This protein binds this small molecule.
Small molecule (SMILES): CC(=O)N[C@@H]1[C@@H](O)[C@H](O)[C@@H](CO)O[C@H]1O

Binding-site contacts:
Ligand atom O7 contacts residue ASN69 of chain 21.F at 3.8 Å.
Ligand atom O5 contacts residue ASN69 of chain 21.F at 2.8 Å (h-bond).
Ligand atom C6 contacts residue MET33 of chain 21.F at 3.5 Å (hydrophobic).
Ligand atom O1 contacts residue MET33 of chain 21.F at 3.9 Å.
Ligand atom C2 contacts residue VAL31 of chain 21.F at 4.0 Å (hydrophobic).
Ligand atom O3 contacts residue NAG1 of chain 21.DA at 2.6 Å (h-bond).
Ligand atom C7 contacts residue SER70 of chain 21.F at 4.4 Å.
Ligand atom C3 contacts residue NAG1 of chain 21.DA at 3.7 Å.
Ligand atom C8 contacts residue SER70 of chain 21.F at 3.7 Å.
Ligand atom O4 contacts residue NAG1 of chain 21.DA at 3.0 Å.
Ligand atom O1 contacts residue ASN69 of chain 21.F at 2.1 Å (h-bond).
Ligand atom O1 contacts residue VAL31 of chain 21.F at 3.4 Å (h-bond).
Ligand atom C6 contacts residue ASN69 of chain 21.F at 4.4 Å.
Ligand atom C5 contacts residue VAL31 of chain 21.F at 4.2 Å (hydrophobic).
Ligand atom C7 contacts residue ASN69 of chain 21.F at 3.8 Å.
Ligand atom O5 contacts residue MET33 of chain 21.F at 4.2 Å.
Ligand atom C3 contacts residue VAL31 of chain 21.F at 3.0 Å (hydrophobic).
Ligand atom C6 contacts residue NAG1 of chain 21.DA at 4.3 Å.
Ligand atom C1 contacts residue ASN69 of chain 21.F at 2.7 Å.
Ligand atom O3 contacts residue VAL31 of chain 21.F at 3.6 Å.
Ligand atom C5 contacts residue NAG1 of chain 21.DA at 4.3 Å.
Ligand atom C5 contacts residue ASN69 of chain 21.F at 3.7 Å.
Ligand atom O1 contacts residue SER70 of chain 21.F at 4.2 Å.
Ligand atom C4 contacts residue NAG1 of chain 21.DA at 3.2 Å.
Ligand atom N2 contacts residue ASN69 of chain 21.F at 4.3 Å.
Ligand atom C5 contacts residue MET33 of chain 21.F at 3.7 Å (hydrophobic).
Ligand atom O4 contacts residue VAL31 of chain 21.F at 3.3 Å.
Ligand atom C6 contacts residue LEU24 of chain 21.F at 4.5 Å (hydrophobic).
Ligand atom C8 contacts residue ASN69 of chain 21.F at 3.4 Å.
Ligand atom O6 contacts residue NAG1 of chain 21.DA at 3.0 Å.
Ligand atom C4 contacts residue VAL31 of chain 21.F at 3.8 Å (hydrophobic).
Ligand atom C2 contacts residue ASN69 of chain 21.F at 4.2 Å.
Ligand atom C8 contacts residue ARG57 of chain 21.F at 4.2 Å.
Ligand atom N2 contacts residue VAL31 of chain 21.F at 4.0 Å.
Ligand atom C1 contacts residue VAL31 of chain 21.F at 4.3 Å (hydrophobic).

Sequence of chain 21.F:
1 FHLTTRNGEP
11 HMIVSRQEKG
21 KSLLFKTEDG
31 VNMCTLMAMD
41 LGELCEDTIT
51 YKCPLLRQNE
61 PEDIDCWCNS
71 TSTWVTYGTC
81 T